This small molecule binds to this protein.
Small molecule (SMILES): CC(=O)N[C@@H]1[C@@H](O)[C@H](O)[C@@H](CO)O[C@H]1O

Binding-site contacts:
Ligand atom O5 contacts residue ASN185 of chain 1.A at 2.4 Å (h-bond).
Ligand atom O3 contacts residue ASN185 of chain 1.A at 4.2 Å.
Ligand atom C5 contacts residue ASN185 of chain 1.A at 2.8 Å.
Ligand atom C4 contacts residue ASN185 of chain 1.A at 3.0 Å.
Ligand atom C2 contacts residue ASN185 of chain 1.A at 2.5 Å.
Ligand atom C1 contacts residue ASN185 of chain 1.A at 1.5 Å.
Ligand atom C6 contacts residue ASN185 of chain 1.A at 2.9 Å.
Ligand atom O6 contacts residue ASN185 of chain 1.A at 4.0 Å.
Ligand atom O7 contacts residue ASN185 of chain 1.A at 4.1 Å.
Ligand atom C7 contacts residue ASN185 of chain 1.A at 3.9 Å.
Ligand atom C3 contacts residue ASN185 of chain 1.A at 3.3 Å.
Ligand atom O4 contacts residue ASN185 of chain 1.A at 4.4 Å.
Ligand atom N2 contacts residue ASN185 of chain 1.A at 3.6 Å.
Ligand atom C8 contacts residue ASN185 of chain 1.A at 4.0 Å.

Sequence of chain 1.A:
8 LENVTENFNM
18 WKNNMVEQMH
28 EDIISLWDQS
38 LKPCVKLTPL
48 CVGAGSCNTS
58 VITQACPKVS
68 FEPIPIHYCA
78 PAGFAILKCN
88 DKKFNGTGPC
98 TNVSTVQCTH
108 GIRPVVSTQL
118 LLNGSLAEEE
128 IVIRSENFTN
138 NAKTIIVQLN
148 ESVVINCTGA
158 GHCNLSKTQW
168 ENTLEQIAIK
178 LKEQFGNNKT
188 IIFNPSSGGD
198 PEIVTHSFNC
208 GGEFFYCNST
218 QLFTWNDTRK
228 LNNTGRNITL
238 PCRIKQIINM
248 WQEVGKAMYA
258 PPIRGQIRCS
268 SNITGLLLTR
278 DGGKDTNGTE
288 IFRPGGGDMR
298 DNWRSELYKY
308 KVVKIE